Binding-site contacts:
Ligand atom O2' contacts residue TYR19 of chain 1.C at 3.0 Å (h-bond).
Ligand atom N6 contacts residue VAL27 of chain 1.C at 3.4 Å.
Ligand atom O1A contacts residue SER61 of chain 1.C at 2.6 Å (h-bond).
Ligand atom O2A contacts residue ARG20 of chain 1.C at 3.0 Å (salt-bridge).
Ligand atom PG contacts residue ARG206 of chain 1.C at 3.5 Å.
Ligand atom O2G contacts residue ASN148 of chain 1.C at 3.4 Å (h-bond).
Ligand atom N3 contacts residue MET205 of chain 1.C at 3.4 Å.
Ligand atom O2A contacts residue THR60 of chain 1.C at 3.3 Å.
Ligand atom O2B contacts residue THR57 of chain 1.C at 3.1 Å (h-bond).
Ligand atom S1G contacts residue MG1 of chain 1.P at 2.5 Å.
Ligand atom O3B contacts residue ARG206 of chain 1.C at 3.0 Å (salt-bridge).
Ligand atom O3G contacts residue ARG183 of chain 1.D at 2.8 Å (salt-bridge).
Ligand atom O1A contacts residue GLY58 of chain 1.C at 3.3 Å.
Ligand atom O2' contacts residue LEU209 of chain 1.C at 3.4 Å.
Ligand atom S1G contacts residue ARG183 of chain 1.D at 2.8 Å (salt-bridge).
Ligand atom O2' contacts residue VAL16 of chain 1.C at 3.2 Å (h-bond).
Ligand atom O1B contacts residue THR60 of chain 1.C at 3.3 Å (h-bond).
Ligand atom O3B contacts residue GLY56 of chain 1.C at 3.0 Å (h-bond).
Ligand atom O3' contacts residue VAL16 of chain 1.C at 2.5 Å (h-bond).
Ligand atom N7 contacts residue THR57 of chain 1.C at 3.5 Å (h-bond).
Ligand atom O2B contacts residue GLY56 of chain 1.C at 3.2 Å (h-bond).
Ligand atom N7 contacts residue GLY58 of chain 1.C at 3.3 Å.
Ligand atom PA contacts residue SER61 of chain 1.C at 3.2 Å.
Ligand atom O3A contacts residue ARG206 of chain 1.C at 2.6 Å (salt-bridge).
Ligand atom PG contacts residue ARG183 of chain 1.D at 3.4 Å.
Ligand atom O2G contacts residue LYS59 of chain 1.C at 3.3 Å.
Ligand atom O1B contacts residue LYS59 of chain 1.C at 3.1 Å (salt-bridge).
Ligand atom O2G contacts residue MG1 of chain 1.P at 3.2 Å.
Ligand atom S1G contacts residue GLU158 of chain 1.D at 3.5 Å (salt-bridge).
Ligand atom PG contacts residue MG1 of chain 1.P at 3.4 Å.
Ligand atom C2 contacts residue ARG177 of chain 1.C at 3.4 Å.
Ligand atom O3' contacts residue ARG20 of chain 1.C at 3.3 Å.
Ligand atom O3G contacts residue PRO55 of chain 1.C at 3.3 Å.
Ligand atom O2A contacts residue SER61 of chain 1.C at 3.2 Å (h-bond).
Ligand atom N6 contacts residue TYR28 of chain 1.C at 2.9 Å (h-bond).
Ligand atom O3G contacts residue ARG206 of chain 1.C at 3.0 Å (salt-bridge).
Ligand atom O1A contacts residue THR60 of chain 1.C at 3.4 Å.
Ligand atom O1B contacts residue MG1 of chain 1.P at 2.8 Å.
Ligand atom C5' contacts residue ARG206 of chain 1.C at 3.5 Å.
Ligand atom O2B contacts residue GLY58 of chain 1.C at 2.6 Å (h-bond).

The small molecule below binds the protein below.
Small molecule (SMILES): Nc1ncnc2c1ncn2[C@@H]1O[C@H](COP(=O)(O)OP(=O)(O)OP(O)(O)=S)[C@@H](O)[C@H]1O

Sequence of chain 1.D:
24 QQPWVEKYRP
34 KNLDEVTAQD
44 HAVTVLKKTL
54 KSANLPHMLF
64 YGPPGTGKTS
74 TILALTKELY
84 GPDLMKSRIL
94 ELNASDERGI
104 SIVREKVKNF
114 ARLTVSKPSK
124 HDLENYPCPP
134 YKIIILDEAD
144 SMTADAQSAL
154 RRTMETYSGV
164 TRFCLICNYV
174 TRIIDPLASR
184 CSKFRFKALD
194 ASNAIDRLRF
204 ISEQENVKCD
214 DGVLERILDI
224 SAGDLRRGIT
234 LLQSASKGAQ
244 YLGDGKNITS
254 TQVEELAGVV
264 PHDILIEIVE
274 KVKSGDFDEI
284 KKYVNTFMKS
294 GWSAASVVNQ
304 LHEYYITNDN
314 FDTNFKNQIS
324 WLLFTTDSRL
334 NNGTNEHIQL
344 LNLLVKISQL

Sequence of chain 1.C:
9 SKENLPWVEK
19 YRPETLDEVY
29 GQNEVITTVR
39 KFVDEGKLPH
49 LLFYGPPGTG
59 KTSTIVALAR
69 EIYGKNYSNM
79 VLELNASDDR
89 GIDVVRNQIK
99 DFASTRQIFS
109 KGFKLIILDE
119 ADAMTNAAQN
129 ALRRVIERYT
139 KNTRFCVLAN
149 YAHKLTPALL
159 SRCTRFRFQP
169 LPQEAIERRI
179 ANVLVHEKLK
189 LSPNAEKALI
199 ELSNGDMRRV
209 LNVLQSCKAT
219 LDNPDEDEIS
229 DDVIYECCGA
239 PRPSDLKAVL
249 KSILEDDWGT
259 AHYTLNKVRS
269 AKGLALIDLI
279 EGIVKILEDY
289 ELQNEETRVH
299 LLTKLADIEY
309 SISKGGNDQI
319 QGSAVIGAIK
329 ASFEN